Binding-site contacts:
Ligand atom C6 contacts residue GLN804 of chain 1.C at 4.4 Å.
Ligand atom C6 contacts residue SER803 of chain 1.C at 4.3 Å.
Ligand atom O6 contacts residue ASN801 of chain 1.C at 4.5 Å.
Ligand atom C7 contacts residue ASN801 of chain 1.C at 3.7 Å.
Ligand atom C1 contacts residue ASN801 of chain 1.C at 1.4 Å.
Ligand atom C4 contacts residue ASN801 of chain 1.C at 4.2 Å.
Ligand atom C1 contacts residue SER803 of chain 1.C at 3.8 Å.
Ligand atom C2 contacts residue ASN801 of chain 1.C at 2.5 Å.
Ligand atom C8 contacts residue GLN804 of chain 1.C at 4.4 Å.
Ligand atom O7 contacts residue ASN801 of chain 1.C at 4.0 Å.
Ligand atom C5 contacts residue ASN801 of chain 1.C at 3.6 Å.
Ligand atom O5 contacts residue SER803 of chain 1.C at 3.8 Å.
Ligand atom C3 contacts residue ASN801 of chain 1.C at 3.8 Å.
Ligand atom N2 contacts residue ASN801 of chain 1.C at 3.0 Å (h-bond).
Ligand atom C5 contacts residue SER803 of chain 1.C at 3.7 Å.
Ligand atom O5 contacts residue ASN801 of chain 1.C at 2.3 Å (h-bond).

Sequence of chain 1.C:
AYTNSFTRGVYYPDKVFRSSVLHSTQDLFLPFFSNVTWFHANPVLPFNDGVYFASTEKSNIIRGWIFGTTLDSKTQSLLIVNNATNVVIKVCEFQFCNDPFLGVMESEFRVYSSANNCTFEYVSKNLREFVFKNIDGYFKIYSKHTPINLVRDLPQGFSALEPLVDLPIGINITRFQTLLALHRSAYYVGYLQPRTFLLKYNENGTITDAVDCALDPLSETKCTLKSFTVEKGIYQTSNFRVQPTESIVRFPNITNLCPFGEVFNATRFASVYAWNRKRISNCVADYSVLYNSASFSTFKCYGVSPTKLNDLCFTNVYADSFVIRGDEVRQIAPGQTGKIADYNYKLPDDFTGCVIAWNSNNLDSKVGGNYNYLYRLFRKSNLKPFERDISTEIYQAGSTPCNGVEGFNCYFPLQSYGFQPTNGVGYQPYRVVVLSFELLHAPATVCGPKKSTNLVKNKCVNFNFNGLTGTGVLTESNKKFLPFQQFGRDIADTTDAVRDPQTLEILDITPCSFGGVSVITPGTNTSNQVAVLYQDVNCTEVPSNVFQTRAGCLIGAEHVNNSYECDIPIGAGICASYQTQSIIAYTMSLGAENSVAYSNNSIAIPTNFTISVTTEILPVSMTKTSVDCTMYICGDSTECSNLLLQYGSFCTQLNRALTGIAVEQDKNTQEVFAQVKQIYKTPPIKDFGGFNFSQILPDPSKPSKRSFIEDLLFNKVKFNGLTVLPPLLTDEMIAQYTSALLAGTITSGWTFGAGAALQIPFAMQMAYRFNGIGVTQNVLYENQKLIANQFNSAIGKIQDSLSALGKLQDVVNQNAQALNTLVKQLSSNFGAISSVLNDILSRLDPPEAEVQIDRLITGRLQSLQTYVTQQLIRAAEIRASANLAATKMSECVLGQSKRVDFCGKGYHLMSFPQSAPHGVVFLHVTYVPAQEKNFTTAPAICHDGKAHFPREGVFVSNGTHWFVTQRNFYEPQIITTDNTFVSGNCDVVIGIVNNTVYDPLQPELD

The protein below binds the small molecule below.
Small molecule (SMILES): CC(=O)N[C@H]1[C@H](O[C@H]2[C@H](O)[C@@H](NC(C)=O)CO[C@@H]2CO)O[C@H](CO)[C@@H](O)[C@@H]1O